A small-molecule ligand and the protein it binds are described below.
Small molecule (SMILES): C=CC[N@@+]1(C)CC[C@]23c4c5ccc(O)c4O[C@H]2C(=O)CC[C@@]3(O)[C@H]1C5

Binding-site contacts:
Ligand atom C15 contacts residue ILE341 of chain 1.F at 3.0 Å (hydrophobic).
Ligand atom C11 contacts residue LEU286 of chain 1.F at 3.8 Å (hydrophobic).
Ligand atom C8 contacts residue GLY125 of chain 1.F at 2.9 Å.
Ligand atom C14 contacts residue SER203 of chain 1.F at 3.8 Å.
Ligand atom O1 contacts residue VAL236 of chain 1.F at 2.8 Å.
Ligand atom C7 contacts residue ALA204 of chain 1.F at 3.5 Å (hydrophobic).
Ligand atom C18 contacts residue LEU79 of chain 1.F at 4.0 Å (hydrophobic).
Ligand atom O1 contacts residue MET406 of chain 1.F at 3.4 Å.
Ligand atom C6 contacts residue SER203 of chain 1.F at 2.8 Å.
Ligand atom C3 contacts residue MET345 of chain 1.F at 3.9 Å (hydrophobic).
Ligand atom C7 contacts residue GLY125 of chain 1.F at 3.3 Å.
Ligand atom O1 contacts residue LEU369 of chain 1.F at 3.3 Å.
Ligand atom C19 contacts residue LEU79 of chain 1.F at 3.0 Å (hydrophobic).
Ligand atom C20 contacts residue LEU344 of chain 1.F at 3.4 Å (hydrophobic).
Ligand atom C18 contacts residue LEU344 of chain 1.F at 3.9 Å (hydrophobic).
Ligand atom C7 contacts residue SER203 of chain 1.F at 2.7 Å.
Ligand atom C13 contacts residue SER203 of chain 1.F at 4.0 Å.
Ligand atom C19 contacts residue LEU344 of chain 1.F at 3.7 Å (hydrophobic).
Ligand atom C1 contacts residue LEU286 of chain 1.F at 3.4 Å (hydrophobic).
Ligand atom C8 contacts residue GLY124 of chain 1.F at 3.3 Å.
Ligand atom C17 contacts residue LEU344 of chain 1.F at 3.2 Å (hydrophobic).
Ligand atom C20 contacts residue MET345 of chain 1.F at 3.6 Å (hydrophobic).
Ligand atom O2 contacts residue MET406 of chain 1.F at 3.3 Å.
Ligand atom O4 contacts residue SER203 of chain 1.F at 3.1 Å (h-bond).
Ligand atom C2 contacts residue MET345 of chain 1.F at 3.4 Å (hydrophobic).
Ligand atom C10 contacts residue LEU286 of chain 1.F at 3.4 Å (hydrophobic).
Ligand atom O3 contacts residue SER203 of chain 1.F at 3.2 Å (h-bond).
Ligand atom O3 contacts residue LEU237 of chain 1.F at 3.5 Å.
Ligand atom C16 contacts residue ILE341 of chain 1.F at 3.3 Å (hydrophobic).
Ligand atom C20 contacts residue ILE341 of chain 1.F at 3.9 Å (hydrophobic).
Ligand atom C3 contacts residue LEU369 of chain 1.F at 3.9 Å (hydrophobic).
Ligand atom C3 contacts residue VAL236 of chain 1.F at 3.8 Å (hydrophobic).
Ligand atom C1 contacts residue LEU300 of chain 1.F at 3.7 Å (hydrophobic).
Ligand atom C2 contacts residue LEU300 of chain 1.F at 3.6 Å (hydrophobic).
Ligand atom O3 contacts residue ALA204 of chain 1.F at 4.0 Å.
Ligand atom C4 contacts residue MET406 of chain 1.F at 3.9 Å (hydrophobic).
Ligand atom C1 contacts residue MET345 of chain 1.F at 3.5 Å (hydrophobic).
Ligand atom C5 contacts residue SER203 of chain 1.F at 3.5 Å.
Ligand atom C8 contacts residue SER203 of chain 1.F at 3.8 Å.
Ligand atom C11 contacts residue MET345 of chain 1.F at 4.0 Å (hydrophobic).

Sequence of chain 1.F:
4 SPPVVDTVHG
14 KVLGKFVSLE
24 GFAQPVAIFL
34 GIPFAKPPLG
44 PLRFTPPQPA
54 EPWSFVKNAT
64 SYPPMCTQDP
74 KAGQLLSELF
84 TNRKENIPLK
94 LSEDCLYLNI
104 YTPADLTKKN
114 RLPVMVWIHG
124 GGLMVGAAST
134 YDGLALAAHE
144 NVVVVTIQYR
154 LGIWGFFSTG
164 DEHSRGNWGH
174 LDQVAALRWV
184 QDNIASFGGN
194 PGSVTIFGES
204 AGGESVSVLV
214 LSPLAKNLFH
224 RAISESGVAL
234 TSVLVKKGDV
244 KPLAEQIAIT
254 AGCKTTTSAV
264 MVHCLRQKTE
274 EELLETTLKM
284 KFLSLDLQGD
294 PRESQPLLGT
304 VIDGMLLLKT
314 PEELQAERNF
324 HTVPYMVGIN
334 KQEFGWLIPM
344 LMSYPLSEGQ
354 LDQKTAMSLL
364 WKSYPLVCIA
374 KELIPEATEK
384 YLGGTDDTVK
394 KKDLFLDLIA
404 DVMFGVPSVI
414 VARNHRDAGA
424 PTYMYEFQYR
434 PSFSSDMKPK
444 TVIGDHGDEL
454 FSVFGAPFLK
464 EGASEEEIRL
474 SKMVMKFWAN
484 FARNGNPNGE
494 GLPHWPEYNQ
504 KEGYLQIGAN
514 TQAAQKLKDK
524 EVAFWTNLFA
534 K